Sequence of chain 1.D:
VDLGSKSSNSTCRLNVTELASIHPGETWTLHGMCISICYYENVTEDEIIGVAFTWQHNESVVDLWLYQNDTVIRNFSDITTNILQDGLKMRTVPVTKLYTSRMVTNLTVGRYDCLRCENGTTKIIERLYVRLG

Binding-site contacts:
Ligand atom O5 contacts residue ASN106 of chain 1.D at 2.3 Å (h-bond).
Ligand atom O6 contacts residue ASN106 of chain 1.D at 4.5 Å.
Ligand atom O7 contacts residue ASN106 of chain 1.D at 2.9 Å (h-bond).
Ligand atom C5 contacts residue ASN106 of chain 1.D at 3.7 Å.
Ligand atom C1 contacts residue ASN106 of chain 1.D at 1.4 Å.
Ligand atom O6 contacts residue THR105 of chain 1.D at 4.0 Å.
Ligand atom N2 contacts residue ASN106 of chain 1.D at 3.0 Å (h-bond).
Ligand atom C2 contacts residue ASN106 of chain 1.D at 2.4 Å.
Ligand atom C8 contacts residue ASN106 of chain 1.D at 4.5 Å.
Ligand atom C4 contacts residue ASN106 of chain 1.D at 4.2 Å.
Ligand atom C7 contacts residue ASN106 of chain 1.D at 3.2 Å.
Ligand atom C3 contacts residue ASN106 of chain 1.D at 3.8 Å.

The small molecule below binds the protein below.
Small molecule (SMILES): CC(=O)N[C@@H]1[C@@H](O)[C@H](O)[C@@H](CO)O[C@H]1O